Sequence of chain 1.B:
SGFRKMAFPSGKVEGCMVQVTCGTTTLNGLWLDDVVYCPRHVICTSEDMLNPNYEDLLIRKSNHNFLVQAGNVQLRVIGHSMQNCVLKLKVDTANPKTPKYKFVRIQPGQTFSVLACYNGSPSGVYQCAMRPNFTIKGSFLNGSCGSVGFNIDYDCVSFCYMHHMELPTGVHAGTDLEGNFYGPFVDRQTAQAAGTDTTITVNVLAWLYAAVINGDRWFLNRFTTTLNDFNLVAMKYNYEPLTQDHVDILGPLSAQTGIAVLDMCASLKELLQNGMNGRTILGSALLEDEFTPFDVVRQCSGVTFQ

A protein and the small-molecule ligand that binds it are described below.
Small molecule (SMILES): CNCc1ccc(-c2cccs2)cc1

Binding-site contacts:
Ligand atom C11 contacts residue ARG188 of chain 1.B at 3.8 Å.
Ligand atom S12 contacts residue HIS41 of chain 1.B at 3.9 Å.
Ligand atom C11 contacts residue ASP187 of chain 1.B at 3.9 Å.
Ligand atom C01 contacts residue THR25 of chain 1.B at 3.0 Å.
Ligand atom C11 contacts residue VAL186 of chain 1.B at 3.7 Å (hydrophobic).
Ligand atom C01 contacts residue VAL42 of chain 1.B at 3.4 Å (hydrophobic).
Ligand atom C10 contacts residue MET165 of chain 1.B at 4.5 Å (hydrophobic).
Ligand atom C04 contacts residue CYS44 of chain 1.B at 4.5 Å (hydrophobic).
Ligand atom C07 contacts residue MET49 of chain 1.B at 4.4 Å (hydrophobic).
Ligand atom C10 contacts residue GLN192 of chain 1.B at 4.3 Å.
Ligand atom C11 contacts residue GLN192 of chain 1.B at 4.2 Å.
Ligand atom S12 contacts residue HIS164 of chain 1.B at 4.2 Å.
Ligand atom C05 contacts residue HIS41 of chain 1.B at 3.7 Å.
Ligand atom C04 contacts residue MET49 of chain 1.B at 4.4 Å (hydrophobic).
Ligand atom C14 contacts residue HIS41 of chain 1.B at 4.0 Å.
Ligand atom N02 contacts residue THR25 of chain 1.B at 4.4 Å.
Ligand atom C09 contacts residue ARG188 of chain 1.B at 3.5 Å.
Ligand atom C14 contacts residue MET49 of chain 1.B at 3.5 Å (hydrophobic).
Ligand atom C10 contacts residue GLN189 of chain 1.B at 3.5 Å.
Ligand atom C10 contacts residue ASP187 of chain 1.B at 3.9 Å.
Ligand atom N02 contacts residue HIS41 of chain 1.B at 2.6 Å (h-bond).
Ligand atom S12 contacts residue MET165 of chain 1.B at 3.9 Å.
Ligand atom C09 contacts residue ASP187 of chain 1.B at 4.2 Å.
Ligand atom C10 contacts residue VAL186 of chain 1.B at 4.1 Å (hydrophobic).
Ligand atom C07 contacts residue HIS41 of chain 1.B at 4.1 Å.
Ligand atom C01 contacts residue HIS41 of chain 1.B at 3.4 Å.
Ligand atom C04 contacts residue HIS41 of chain 1.B at 3.9 Å.
Ligand atom C14 contacts residue CYS44 of chain 1.B at 3.8 Å (hydrophobic).
Ligand atom C10 contacts residue ARG188 of chain 1.B at 3.1 Å.
Ligand atom C06 contacts residue HIS41 of chain 1.B at 3.9 Å.
Ligand atom C13 contacts residue MET49 of chain 1.B at 3.3 Å (hydrophobic).
Ligand atom C09 contacts residue GLN189 of chain 1.B at 3.4 Å.
Ligand atom C03 contacts residue CYS44 of chain 1.B at 3.3 Å (hydrophobic).
Ligand atom S12 contacts residue ASP187 of chain 1.B at 4.3 Å.
Ligand atom N02 contacts residue CYS44 of chain 1.B at 2.7 Å (h-bond).
Ligand atom C03 contacts residue HIS41 of chain 1.B at 3.8 Å.
Ligand atom C01 contacts residue CYS44 of chain 1.B at 2.8 Å (hydrophobic).
Ligand atom C13 contacts residue HIS41 of chain 1.B at 4.0 Å.
Ligand atom N02 contacts residue VAL42 of chain 1.B at 4.2 Å.
Ligand atom C11 contacts residue MET165 of chain 1.B at 3.6 Å (hydrophobic).